The protein below binds the small molecule below.
Small molecule (SMILES): CC(C)(C)NC(=O)[C@@H]1C[C@@H]2CCCC[C@@H]2CN1C[C@@H](O)[C@H](Cc1ccccc1)NC(=O)[C@H](CC(N)=O)NC(=O)c1ccc2ccccc2n1

Binding-site contacts:
Ligand atom C51 contacts residue ILE50 of chain 1.B at 3.7 Å (hydrophobic).
Ligand atom CA contacts residue GLY48 of chain 1.A at 3.6 Å.
Ligand atom N contacts residue GLY48 of chain 1.A at 2.9 Å (h-bond).
Ligand atom OD1 contacts residue ASP29 of chain 1.A at 3.1 Å (salt-bridge).
Ligand atom C8 contacts residue GLY49 of chain 1.A at 3.5 Å.
Ligand atom C9 contacts residue ASN25 of chain 1.A at 3.3 Å.
Ligand atom CE1 contacts residue ILE50 of chain 1.A at 3.5 Å (hydrophobic).
Ligand atom C31 contacts residue GLY48 of chain 1.B at 3.5 Å.
Ligand atom C51 contacts residue PRO81 of chain 1.A at 3.6 Å (hydrophobic).
Ligand atom C11 contacts residue ILE50 of chain 1.A at 3.6 Å (hydrophobic).
Ligand atom C6 contacts residue PRO81 of chain 1.B at 3.5 Å (hydrophobic).
Ligand atom O1 contacts residue ILE50 of chain 1.B at 3.5 Å.
Ligand atom C61 contacts residue THR80 of chain 1.A at 3.6 Å.
Ligand atom C61 contacts residue ILE50 of chain 1.B at 3.6 Å (hydrophobic).
Ligand atom CM contacts residue ASN25 of chain 1.A at 3.6 Å.
Ligand atom CE1 contacts residue GLY49 of chain 1.A at 3.6 Å.
Ligand atom N2 contacts residue GLY27 of chain 1.A at 3.2 Å (h-bond).
Ligand atom C7 contacts residue PRO81 of chain 1.B at 3.7 Å (hydrophobic).
Ligand atom CB contacts residue GLY48 of chain 1.A at 3.3 Å.
Ligand atom C41 contacts residue PRO81 of chain 1.A at 3.7 Å (hydrophobic).
Ligand atom C11 contacts residue GLY48 of chain 1.B at 3.4 Å.
Ligand atom ND2 contacts residue ILE47 of chain 1.A at 3.5 Å.
Ligand atom OD1 contacts residue ASP30 of chain 1.A at 3.0 Å (salt-bridge).
Ligand atom CD1 contacts residue ILE84 of chain 1.B at 3.4 Å (hydrophobic).
Ligand atom O2 contacts residue GLY27 of chain 1.A at 3.6 Å.
Ligand atom OD1 contacts residue ALA28 of chain 1.A at 3.5 Å.
Ligand atom CG1 contacts residue ILE84 of chain 1.B at 3.5 Å (hydrophobic).
Ligand atom N1 contacts residue GLY49 of chain 1.A at 3.7 Å.
Ligand atom CD2 contacts residue GLY27 of chain 1.A at 3.2 Å.
Ligand atom O2 contacts residue ASN25 of chain 1.A at 2.7 Å (h-bond).
Ligand atom ND2 contacts residue ASP30 of chain 1.A at 3.6 Å (salt-bridge).
Ligand atom CB1 contacts residue ASN25 of chain 1.B at 3.6 Å.
Ligand atom N1 contacts residue GLY48 of chain 1.A at 3.2 Å (h-bond).
Ligand atom CM contacts residue ASN25 of chain 1.B at 3.7 Å.
Ligand atom O contacts residue ASP29 of chain 1.A at 3.1 Å (salt-bridge).
Ligand atom O contacts residue ALA28 of chain 1.A at 3.6 Å.
Ligand atom O contacts residue GLY27 of chain 1.A at 3.4 Å (h-bond).
Ligand atom O2 contacts residue ASN25 of chain 1.B at 2.9 Å (h-bond).
Ligand atom C22 contacts residue ILE50 of chain 1.A at 3.7 Å (hydrophobic).
Ligand atom ND2 contacts residue GLY48 of chain 1.A at 3.4 Å (h-bond).

Sequence of chain 1.A:
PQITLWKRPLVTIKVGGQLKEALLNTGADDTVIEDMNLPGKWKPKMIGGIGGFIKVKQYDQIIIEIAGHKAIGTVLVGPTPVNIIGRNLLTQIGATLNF

Sequence of chain 1.B:
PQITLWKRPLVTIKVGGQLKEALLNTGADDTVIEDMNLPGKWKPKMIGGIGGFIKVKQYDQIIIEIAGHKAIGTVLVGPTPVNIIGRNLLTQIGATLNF